Binding-site contacts:
Ligand atom C contacts residue HIS44 of chain 1.B at 3.6 Å.
Ligand atom CAG contacts residue VAL139 of chain 1.B at 3.6 Å (hydrophobic).
Ligand atom CBC contacts residue HIS44 of chain 1.B at 3.5 Å.
Ligand atom CAK contacts residue VAL139 of chain 1.B at 3.7 Å (hydrophobic).
Ligand atom CAA contacts residue VAL187 of chain 1.B at 3.8 Å (hydrophobic).
Ligand atom CAP contacts residue PRO38 of chain 1.B at 3.7 Å (hydrophobic).
Ligand atom OAC contacts residue ASP161 of chain 1.B at 3.7 Å.
Ligand atom CAH contacts residue VAL143 of chain 1.B at 3.9 Å (hydrophobic).
Ligand atom C contacts residue SER197 of chain 1.B at 3.7 Å.
Ligand atom CAK contacts residue GLN164 of chain 1.B at 3.5 Å.
Ligand atom OXT contacts residue SER196 of chain 1.B at 3.6 Å.
Ligand atom O contacts residue SER197 of chain 1.B at 3.7 Å.
Ligand atom CAL contacts residue PRO38 of chain 1.B at 3.7 Å (hydrophobic).
Ligand atom CAW contacts residue GLY46 of chain 1.B at 3.4 Å.
Ligand atom CAA contacts residue GLY46 of chain 1.B at 3.4 Å.
Ligand atom N contacts residue HIS44 of chain 1.B at 3.7 Å.
Ligand atom SBE contacts residue HIS47 of chain 1.B at 3.5 Å (h-bond).
Ligand atom CA contacts residue MET195 of chain 1.B at 3.5 Å (hydrophobic).
Ligand atom OXT contacts residue SER197 of chain 1.B at 3.4 Å (h-bond).
Ligand atom C contacts residue SER196 of chain 1.B at 3.7 Å.
Ligand atom OAT contacts residue GLY46 of chain 1.B at 3.5 Å.
Ligand atom CAA contacts residue PRO185 of chain 1.B at 3.3 Å (hydrophobic).
Ligand atom OAD contacts residue THR39 of chain 1.B at 3.2 Å.
Ligand atom CAG contacts residue VAL143 of chain 1.B at 3.6 Å (hydrophobic).
Ligand atom CAN contacts residue MET195 of chain 1.B at 3.4 Å (hydrophobic).
Ligand atom OAD contacts residue HIS47 of chain 1.B at 3.0 Å (h-bond).
Ligand atom CAM contacts residue GLN164 of chain 1.B at 3.5 Å.
Ligand atom CAI contacts residue VAL187 of chain 1.B at 3.9 Å (hydrophobic).
Ligand atom OAT contacts residue PRO185 of chain 1.B at 3.7 Å.
Ligand atom CAV contacts residue HIS47 of chain 1.B at 3.7 Å.
Ligand atom NAS contacts residue HIS47 of chain 1.B at 2.8 Å (h-bond).
Ligand atom OAT contacts residue VAL187 of chain 1.B at 3.1 Å (h-bond).
Ligand atom OAD contacts residue MET40 of chain 1.B at 2.7 Å (h-bond).
Ligand atom CAO contacts residue GLY46 of chain 1.B at 3.7 Å.
Ligand atom CAA contacts residue LEU50 of chain 1.B at 3.7 Å (hydrophobic).
Ligand atom OAT contacts residue THR186 of chain 1.B at 3.7 Å.
Ligand atom CAN contacts residue HIS44 of chain 1.B at 3.8 Å.
Ligand atom O contacts residue HIS44 of chain 1.B at 2.6 Å.
Ligand atom CBB contacts residue HIS44 of chain 1.B at 3.9 Å.
Ligand atom CAP contacts residue THR39 of chain 1.B at 3.8 Å.

Sequence of chain 1.B:
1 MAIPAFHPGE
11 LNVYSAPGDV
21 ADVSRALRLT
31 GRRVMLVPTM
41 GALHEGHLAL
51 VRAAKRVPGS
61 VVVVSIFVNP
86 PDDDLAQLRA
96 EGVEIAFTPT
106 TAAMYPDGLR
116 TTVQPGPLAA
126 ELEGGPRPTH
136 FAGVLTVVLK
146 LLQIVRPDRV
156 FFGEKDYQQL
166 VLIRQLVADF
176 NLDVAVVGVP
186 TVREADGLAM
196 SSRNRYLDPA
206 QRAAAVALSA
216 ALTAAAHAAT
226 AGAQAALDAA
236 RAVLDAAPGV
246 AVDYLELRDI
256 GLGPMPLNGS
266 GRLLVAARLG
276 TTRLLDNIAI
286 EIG

This protein binds this small molecule.
Small molecule (SMILES): COc1ccc2c(c1)cc(C(=O)NS(=O)(=O)c1ccc3ccccc3c1)n2CC(=O)O